Sequence of chain 1.C:
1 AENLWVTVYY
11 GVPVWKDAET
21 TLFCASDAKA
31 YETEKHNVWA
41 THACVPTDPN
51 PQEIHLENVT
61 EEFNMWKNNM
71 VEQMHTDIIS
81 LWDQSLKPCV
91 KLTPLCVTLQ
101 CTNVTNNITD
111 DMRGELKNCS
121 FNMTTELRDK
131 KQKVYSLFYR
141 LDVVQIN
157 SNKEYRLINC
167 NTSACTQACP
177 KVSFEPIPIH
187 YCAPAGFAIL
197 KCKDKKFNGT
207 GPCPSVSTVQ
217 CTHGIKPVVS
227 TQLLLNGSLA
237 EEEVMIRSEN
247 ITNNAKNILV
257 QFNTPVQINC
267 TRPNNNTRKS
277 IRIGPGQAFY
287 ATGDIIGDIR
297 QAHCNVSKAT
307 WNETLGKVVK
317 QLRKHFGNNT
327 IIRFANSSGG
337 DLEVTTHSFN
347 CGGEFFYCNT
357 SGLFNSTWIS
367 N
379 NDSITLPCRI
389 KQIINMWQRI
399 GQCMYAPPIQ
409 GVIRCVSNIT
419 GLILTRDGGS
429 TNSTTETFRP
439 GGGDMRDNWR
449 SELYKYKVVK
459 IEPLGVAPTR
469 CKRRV

This small molecule binds to this protein.
Small molecule (SMILES): CC(=O)N[C@H]1[C@H](O[C@H]2[C@H](O)[C@@H](NC(C)=O)CO[C@@H]2CO)O[C@H](CO)[C@@H](O[C@@H]2O[C@H](CO)[C@@H](O)[C@H](O[C@H]3O[C@H](CO)[C@@H](O)[C@H](O)[C@@H]3O)[C@@H]2O)[C@@H]1O

Binding-site contacts:
Ligand atom C8 contacts residue ASN346 of chain 1.C at 3.5 Å.
Ligand atom C1 contacts residue ASN232 of chain 1.C at 1.4 Å.
Ligand atom C8 contacts residue SER415 of chain 1.C at 3.9 Å.
Ligand atom O7 contacts residue ASN232 of chain 1.C at 4.0 Å.
Ligand atom C3 contacts residue SER415 of chain 1.C at 3.3 Å.
Ligand atom C5 contacts residue ASN232 of chain 1.C at 3.7 Å.
Ligand atom C2 contacts residue SER415 of chain 1.C at 3.2 Å.
Ligand atom O4 contacts residue VAL414 of chain 1.C at 3.6 Å (h-bond).
Ligand atom C6 contacts residue NAG1 of chain 1.U at 3.6 Å.
Ligand atom O6 contacts residue PRO176 of chain 1.C at 4.5 Å.
Ligand atom C5 contacts residue VAL414 of chain 1.C at 3.3 Å (hydrophobic).
Ligand atom C2 contacts residue VAL414 of chain 1.C at 4.2 Å (hydrophobic).
Ligand atom C7 contacts residue SER415 of chain 1.C at 3.7 Å.
Ligand atom C7 contacts residue ASN232 of chain 1.C at 3.6 Å.
Ligand atom C8 contacts residue LEU231 of chain 1.C at 3.8 Å (hydrophobic).
Ligand atom C1 contacts residue NAG1 of chain 1.U at 4.1 Å.
Ligand atom O7 contacts residue PRO182 of chain 1.C at 4.0 Å.
Ligand atom O6 contacts residue GLY348 of chain 1.C at 4.0 Å.
Ligand atom C7 contacts residue ASN346 of chain 1.C at 4.3 Å.
Ligand atom O7 contacts residue VAL224 of chain 1.C at 4.3 Å.
Ligand atom C4 contacts residue ASN232 of chain 1.C at 4.2 Å.
Ligand atom C2 contacts residue ASN232 of chain 1.C at 2.4 Å.
Ligand atom O5 contacts residue SER415 of chain 1.C at 4.5 Å.
Ligand atom O3 contacts residue CYS413 of chain 1.C at 4.1 Å.
Ligand atom O3 contacts residue SER415 of chain 1.C at 4.1 Å.
Ligand atom C3 contacts residue ASN232 of chain 1.C at 3.8 Å.
Ligand atom N2 contacts residue SER415 of chain 1.C at 2.6 Å (h-bond).
Ligand atom O5 contacts residue NAG1 of chain 1.U at 3.3 Å.
Ligand atom C5 contacts residue NAG1 of chain 1.U at 3.9 Å.
Ligand atom O5 contacts residue ASN232 of chain 1.C at 2.4 Å (h-bond).
Ligand atom O5 contacts residue VAL414 of chain 1.C at 4.0 Å.
Ligand atom C1 contacts residue SER415 of chain 1.C at 3.3 Å.
Ligand atom C6 contacts residue VAL414 of chain 1.C at 4.3 Å (hydrophobic).
Ligand atom C3 contacts residue VAL414 of chain 1.C at 3.5 Å (hydrophobic).
Ligand atom C1 contacts residue VAL414 of chain 1.C at 3.9 Å (hydrophobic).
Ligand atom C4 contacts residue VAL414 of chain 1.C at 3.7 Å (hydrophobic).
Ligand atom N2 contacts residue ASN232 of chain 1.C at 2.8 Å (h-bond).
Ligand atom C6 contacts residue GLU181 of chain 1.C at 4.4 Å.
Ligand atom O6 contacts residue VAL414 of chain 1.C at 4.2 Å.